Binding-site contacts:
Ligand atom O3 contacts residue VAL1209 of chain 1.A at 3.5 Å.
Ligand atom C8 contacts residue TYR1211 of chain 1.A at 4.4 Å (hydrophobic).
Ligand atom C7 contacts residue ASN1213 of chain 1.A at 3.3 Å.
Ligand atom C1 contacts residue VAL1209 of chain 1.A at 3.9 Å (hydrophobic).
Ligand atom C4 contacts residue VAL1209 of chain 1.A at 4.5 Å (hydrophobic).
Ligand atom N2 contacts residue TYR1211 of chain 1.A at 3.7 Å.
Ligand atom C2 contacts residue VAL1209 of chain 1.A at 4.2 Å (hydrophobic).
Ligand atom C2 contacts residue ASN1213 of chain 1.A at 2.5 Å.
Ligand atom N2 contacts residue VAL1209 of chain 1.A at 3.8 Å.
Ligand atom O5 contacts residue VAL1209 of chain 1.A at 3.4 Å.
Ligand atom O6 contacts residue PRO1161 of chain 1.A at 4.2 Å.
Ligand atom C3 contacts residue ASN1213 of chain 1.A at 3.8 Å.
Ligand atom O7 contacts residue ASN1213 of chain 1.A at 3.4 Å (h-bond).
Ligand atom C2 contacts residue TYR1211 of chain 1.A at 4.4 Å (hydrophobic).
Ligand atom C8 contacts residue ASN1213 of chain 1.A at 4.4 Å.
Ligand atom C3 contacts residue VAL1209 of chain 1.A at 3.5 Å (hydrophobic).
Ligand atom C4 contacts residue ASN1213 of chain 1.A at 4.3 Å.
Ligand atom N2 contacts residue ASN1213 of chain 1.A at 2.9 Å (h-bond).
Ligand atom C6 contacts residue VAL1209 of chain 1.A at 4.4 Å (hydrophobic).
Ligand atom O5 contacts residue ASN1213 of chain 1.A at 2.4 Å (h-bond).
Ligand atom O4 contacts residue VAL1209 of chain 1.A at 3.7 Å.
Ligand atom C1 contacts residue ASN1213 of chain 1.A at 1.4 Å.
Ligand atom C7 contacts residue TYR1211 of chain 1.A at 4.5 Å (hydrophobic).
Ligand atom C5 contacts residue VAL1209 of chain 1.A at 4.3 Å (hydrophobic).
Ligand atom C1 contacts residue TYR1211 of chain 1.A at 4.0 Å (hydrophobic).
Ligand atom C8 contacts residue SER776 of chain 1.A at 4.4 Å.
Ligand atom C5 contacts residue ASN1213 of chain 1.A at 3.7 Å.

Sequence of chain 1.A:
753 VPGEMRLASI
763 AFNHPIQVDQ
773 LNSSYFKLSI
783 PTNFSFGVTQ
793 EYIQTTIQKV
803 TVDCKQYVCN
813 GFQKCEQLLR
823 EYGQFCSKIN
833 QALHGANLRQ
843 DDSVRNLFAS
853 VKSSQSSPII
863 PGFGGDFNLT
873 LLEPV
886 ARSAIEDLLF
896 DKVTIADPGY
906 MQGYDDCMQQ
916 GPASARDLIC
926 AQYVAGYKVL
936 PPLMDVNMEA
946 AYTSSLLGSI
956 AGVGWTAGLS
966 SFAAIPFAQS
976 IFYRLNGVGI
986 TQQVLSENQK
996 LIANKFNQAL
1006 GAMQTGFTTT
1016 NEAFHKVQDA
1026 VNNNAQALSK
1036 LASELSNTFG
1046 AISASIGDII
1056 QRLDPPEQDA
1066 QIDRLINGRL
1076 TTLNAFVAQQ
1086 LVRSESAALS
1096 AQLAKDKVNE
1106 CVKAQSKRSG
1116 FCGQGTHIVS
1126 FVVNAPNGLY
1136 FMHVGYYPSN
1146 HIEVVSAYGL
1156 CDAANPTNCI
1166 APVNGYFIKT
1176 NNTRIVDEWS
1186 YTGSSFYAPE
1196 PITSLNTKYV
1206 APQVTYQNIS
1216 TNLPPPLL

This protein binds this small molecule.
Small molecule (SMILES): CC(=O)N[C@H]1[C@H](O[C@H]2[C@H](O)[C@@H](NC(C)=O)CO[C@@H]2CO)O[C@H](CO)[C@@H](O)[C@@H]1O